Binding-site contacts:
Ligand atom C2 contacts residue ASN25 of chain 1.A at 2.5 Å.
Ligand atom O5 contacts residue ASN25 of chain 1.A at 2.3 Å (h-bond).
Ligand atom C1 contacts residue ASN25 of chain 1.A at 1.4 Å.
Ligand atom C8 contacts residue LEU50 of chain 1.A at 4.3 Å (hydrophobic).
Ligand atom C8 contacts residue PHE20 of chain 1.A at 3.9 Å (hydrophobic).
Ligand atom N2 contacts residue ASN25 of chain 1.A at 3.0 Å (h-bond).
Ligand atom C5 contacts residue ASN25 of chain 1.A at 3.6 Å.
Ligand atom C4 contacts residue ASN25 of chain 1.A at 4.2 Å.
Ligand atom O7 contacts residue ASN25 of chain 1.A at 4.2 Å.
Ligand atom C8 contacts residue PHE24 of chain 1.A at 3.8 Å (hydrophobic).
Ligand atom O7 contacts residue GLY21 of chain 1.A at 3.3 Å.
Ligand atom C7 contacts residue ASN25 of chain 1.A at 3.8 Å.
Ligand atom C8 contacts residue GLY21 of chain 1.A at 3.7 Å.
Ligand atom C3 contacts residue ASN25 of chain 1.A at 3.8 Å.
Ligand atom C7 contacts residue GLY21 of chain 1.A at 3.6 Å.
Ligand atom N2 contacts residue GLY21 of chain 1.A at 4.4 Å.

Sequence of chain 1.A:
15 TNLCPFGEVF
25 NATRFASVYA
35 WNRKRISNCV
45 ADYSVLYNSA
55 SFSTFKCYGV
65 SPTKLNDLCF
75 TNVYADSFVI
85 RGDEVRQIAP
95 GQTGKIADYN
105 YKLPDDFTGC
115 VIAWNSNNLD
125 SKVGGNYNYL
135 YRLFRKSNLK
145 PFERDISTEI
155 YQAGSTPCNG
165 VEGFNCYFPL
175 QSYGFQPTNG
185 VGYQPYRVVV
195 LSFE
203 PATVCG

This protein binds this small molecule.
Small molecule (SMILES): CC(=O)N[C@@H]1[C@@H](O)[C@H](O)[C@@H](CO)O[C@H]1O